Binding-site contacts:
Ligand atom NAP contacts residue TYR240 of chain 1.A at 3.9 Å.
Ligand atom CAI contacts residue TYR240 of chain 1.A at 3.3 Å (hydrophobic).
Ligand atom CAL contacts residue TYR286 of chain 1.A at 3.4 Å (hydrophobic).
Ligand atom OXT contacts residue NAP1 of chain 1.B at 2.8 Å (h-bond).
Ligand atom CAS contacts residue TYR240 of chain 1.A at 3.7 Å (hydrophobic).
Ligand atom OAD contacts residue VAL340 of chain 1.A at 4.3 Å.
Ligand atom CAH contacts residue PHE337 of chain 1.A at 4.0 Å (hydrophobic).
Ligand atom NAN contacts residue HIS216 of chain 1.A at 4.2 Å.
Ligand atom NAM contacts residue TYR286 of chain 1.A at 3.8 Å.
Ligand atom NAM contacts residue PHE337 of chain 1.A at 4.5 Å.
Ligand atom NAP contacts residue TYR286 of chain 1.A at 3.2 Å (h-bond).
Ligand atom CAL contacts residue TYR240 of chain 1.A at 3.0 Å (hydrophobic).
Ligand atom CAT contacts residue TYR240 of chain 1.A at 3.2 Å (hydrophobic).
Ligand atom CAI contacts residue TYR286 of chain 1.A at 3.6 Å (hydrophobic).
Ligand atom CAH contacts residue TYR240 of chain 1.A at 4.0 Å (hydrophobic).
Ligand atom OAF contacts residue NAP1 of chain 1.B at 3.5 Å.
Ligand atom CAK contacts residue HIS216 of chain 1.A at 4.1 Å.
Ligand atom CAH contacts residue TYR286 of chain 1.A at 3.9 Å (hydrophobic).
Ligand atom CAR contacts residue NAP1 of chain 1.B at 3.6 Å.
Ligand atom OAC contacts residue NAP1 of chain 1.B at 3.3 Å.
Ligand atom NAM contacts residue ILE320 of chain 1.A at 4.1 Å.
Ligand atom CAT contacts residue TYR286 of chain 1.A at 3.2 Å (hydrophobic).
Ligand atom NAN contacts residue TYR240 of chain 1.A at 3.8 Å.
Ligand atom C contacts residue NAP1 of chain 1.B at 3.9 Å.
Ligand atom CAW contacts residue TYR286 of chain 1.A at 3.7 Å (hydrophobic).
Ligand atom NAM contacts residue TYR240 of chain 1.A at 3.7 Å.
Ligand atom OAD contacts residue TYR240 of chain 1.A at 2.9 Å (h-bond).
Ligand atom O contacts residue NAP1 of chain 1.B at 3.4 Å (h-bond).
Ligand atom CAW contacts residue TYR240 of chain 1.A at 3.6 Å (hydrophobic).

Sequence of chain 1.A:
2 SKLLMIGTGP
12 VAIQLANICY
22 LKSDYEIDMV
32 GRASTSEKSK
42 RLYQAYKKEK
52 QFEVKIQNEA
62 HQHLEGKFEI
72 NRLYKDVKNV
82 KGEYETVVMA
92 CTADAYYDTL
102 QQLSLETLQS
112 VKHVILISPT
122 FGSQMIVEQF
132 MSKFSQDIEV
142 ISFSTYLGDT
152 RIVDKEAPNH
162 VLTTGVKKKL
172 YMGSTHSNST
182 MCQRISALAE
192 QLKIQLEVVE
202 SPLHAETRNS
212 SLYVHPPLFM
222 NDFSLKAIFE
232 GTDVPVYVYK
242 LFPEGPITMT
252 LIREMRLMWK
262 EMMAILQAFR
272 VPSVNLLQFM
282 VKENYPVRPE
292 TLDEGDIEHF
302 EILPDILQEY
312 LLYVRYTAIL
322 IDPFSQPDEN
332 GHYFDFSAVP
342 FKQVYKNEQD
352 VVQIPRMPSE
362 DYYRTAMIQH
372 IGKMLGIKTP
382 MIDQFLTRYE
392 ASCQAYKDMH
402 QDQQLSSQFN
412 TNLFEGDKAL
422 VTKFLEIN

A small-molecule ligand and the protein it binds are described below.
Small molecule (SMILES): C[C@H](N[C@@H](CCN[C@H](Cc1c[nH]cn1)C(=O)O)C(=O)O)C(=O)O